Sequence of chain 1.A:
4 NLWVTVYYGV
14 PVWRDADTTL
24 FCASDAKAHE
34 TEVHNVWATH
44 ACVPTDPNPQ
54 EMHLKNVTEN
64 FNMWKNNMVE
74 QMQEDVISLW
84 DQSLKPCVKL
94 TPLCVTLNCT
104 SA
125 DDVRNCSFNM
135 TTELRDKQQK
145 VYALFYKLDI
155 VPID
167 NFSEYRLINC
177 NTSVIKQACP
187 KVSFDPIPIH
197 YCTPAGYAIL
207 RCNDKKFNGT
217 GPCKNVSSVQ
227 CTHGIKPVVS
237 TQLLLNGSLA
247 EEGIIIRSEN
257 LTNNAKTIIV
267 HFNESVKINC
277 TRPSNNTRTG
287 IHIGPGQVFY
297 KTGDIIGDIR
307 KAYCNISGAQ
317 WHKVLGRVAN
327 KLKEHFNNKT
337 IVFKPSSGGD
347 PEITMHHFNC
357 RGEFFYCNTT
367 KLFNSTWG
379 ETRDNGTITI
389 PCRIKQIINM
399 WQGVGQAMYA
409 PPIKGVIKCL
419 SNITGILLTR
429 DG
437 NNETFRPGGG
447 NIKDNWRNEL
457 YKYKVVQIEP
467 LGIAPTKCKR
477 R

Binding-site contacts:
Ligand atom O5 contacts residue ASN242 of chain 1.A at 2.3 Å (h-bond).
Ligand atom C3 contacts residue LEU418 of chain 1.A at 4.0 Å (hydrophobic).
Ligand atom C5 contacts residue ASN242 of chain 1.A at 3.6 Å.
Ligand atom C7 contacts residue ASN355 of chain 1.A at 3.9 Å.
Ligand atom O3 contacts residue CYS356 of chain 1.A at 3.8 Å.
Ligand atom O6 contacts residue CYS356 of chain 1.A at 3.7 Å.
Ligand atom O6 contacts residue ASP191 of chain 1.A at 3.5 Å (salt-bridge).
Ligand atom O7 contacts residue CYS417 of chain 1.A at 3.9 Å.
Ligand atom C8 contacts residue LEU241 of chain 1.A at 3.9 Å (hydrophobic).
Ligand atom C3 contacts residue ASN242 of chain 1.A at 3.8 Å.
Ligand atom C6 contacts residue LEU418 of chain 1.A at 4.0 Å (hydrophobic).
Ligand atom C8 contacts residue LEU418 of chain 1.A at 3.7 Å (hydrophobic).
Ligand atom C5 contacts residue ARG357 of chain 1.A at 4.0 Å.
Ligand atom C5 contacts residue LEU418 of chain 1.A at 3.2 Å (hydrophobic).
Ligand atom N2 contacts residue SER419 of chain 1.A at 3.6 Å.
Ligand atom O3 contacts residue CYS417 of chain 1.A at 3.6 Å.
Ligand atom C2 contacts residue ASN242 of chain 1.A at 2.5 Å.
Ligand atom O5 contacts residue LEU418 of chain 1.A at 4.0 Å.
Ligand atom C1 contacts residue LEU418 of chain 1.A at 4.1 Å (hydrophobic).
Ligand atom O7 contacts residue LEU418 of chain 1.A at 3.0 Å (h-bond).
Ligand atom C2 contacts residue SER419 of chain 1.A at 4.1 Å.
Ligand atom C7 contacts residue LEU418 of chain 1.A at 3.8 Å (hydrophobic).
Ligand atom C7 contacts residue ASN242 of chain 1.A at 3.6 Å.
Ligand atom O6 contacts residue NAG1 of chain 1.PA at 3.4 Å (h-bond).
Ligand atom O5 contacts residue NAG1 of chain 1.PA at 4.0 Å.
Ligand atom O7 contacts residue ASN355 of chain 1.A at 4.0 Å.
Ligand atom C6 contacts residue ASP191 of chain 1.A at 3.9 Å.
Ligand atom O7 contacts residue ASN242 of chain 1.A at 3.9 Å.
Ligand atom C6 contacts residue NAG1 of chain 1.PA at 4.2 Å.
Ligand atom C3 contacts residue CYS417 of chain 1.A at 4.2 Å (hydrophobic).
Ligand atom O7 contacts residue PRO192 of chain 1.A at 4.0 Å.
Ligand atom C1 contacts residue ASN242 of chain 1.A at 1.4 Å.
Ligand atom C4 contacts residue ASN242 of chain 1.A at 4.2 Å.
Ligand atom N2 contacts residue ASN242 of chain 1.A at 2.9 Å (h-bond).
Ligand atom C8 contacts residue ASN355 of chain 1.A at 3.5 Å.
Ligand atom O4 contacts residue LEU418 of chain 1.A at 3.8 Å.
Ligand atom C6 contacts residue ARG357 of chain 1.A at 4.0 Å.
Ligand atom C1 contacts residue SER419 of chain 1.A at 3.7 Å.
Ligand atom O4 contacts residue ARG357 of chain 1.A at 3.8 Å.
Ligand atom C4 contacts residue LEU418 of chain 1.A at 3.9 Å (hydrophobic).

The small molecule below binds the protein below.
Small molecule (SMILES): CC(=O)N[C@H]1[C@H](O[C@H]2[C@H](O)[C@@H](NC(C)=O)CO[C@@H]2CO)O[C@H](CO)[C@@H](O[C@@H]2O[C@H](CO)[C@@H](O)[C@H](O)[C@@H]2O)[C@@H]1O